This small molecule binds to this protein.
Small molecule (SMILES): CC(=O)N[C@H]1[C@H](O[C@H]2[C@H](O)[C@@H](NC(C)=O)CO[C@@H]2CO[C@@H]2O[C@@H](C)[C@@H](O)[C@@H](O)[C@@H]2O)O[C@H](CO)[C@@H](O[C@@H]2O[C@H](CO)[C@@H](O)[C@H](O)[C@@H]2O)[C@@H]1O

Sequence of chain 1.E:
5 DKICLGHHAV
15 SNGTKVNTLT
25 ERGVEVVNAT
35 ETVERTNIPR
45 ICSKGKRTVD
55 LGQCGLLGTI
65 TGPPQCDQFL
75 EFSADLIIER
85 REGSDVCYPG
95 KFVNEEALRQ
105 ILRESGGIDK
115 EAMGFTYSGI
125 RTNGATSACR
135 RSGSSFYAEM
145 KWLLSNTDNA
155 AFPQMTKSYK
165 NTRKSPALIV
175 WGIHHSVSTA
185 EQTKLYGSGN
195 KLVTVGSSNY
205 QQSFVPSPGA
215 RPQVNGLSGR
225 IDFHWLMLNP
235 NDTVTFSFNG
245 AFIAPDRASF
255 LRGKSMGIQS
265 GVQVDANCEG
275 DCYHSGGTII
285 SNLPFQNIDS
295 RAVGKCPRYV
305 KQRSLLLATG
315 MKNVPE

Binding-site contacts:
Ligand atom O5 contacts residue ASN16 of chain 1.E at 2.4 Å (h-bond).
Ligand atom C8 contacts residue ALA33 of chain 1.E at 4.2 Å (hydrophobic).
Ligand atom C4 contacts residue ASN16 of chain 1.E at 4.3 Å.
Ligand atom C7 contacts residue ASN32 of chain 1.E at 3.6 Å.
Ligand atom C8 contacts residue VAL31 of chain 1.E at 4.5 Å (hydrophobic).
Ligand atom N2 contacts residue ASN16 of chain 1.E at 3.0 Å (h-bond).
Ligand atom C8 contacts residue THR18 of chain 1.E at 3.6 Å.
Ligand atom C8 contacts residue ASN32 of chain 1.E at 3.0 Å.
Ligand atom O7 contacts residue ASN32 of chain 1.E at 4.3 Å.
Ligand atom C3 contacts residue ASN16 of chain 1.E at 3.9 Å.
Ligand atom C7 contacts residue ASN16 of chain 1.E at 4.0 Å.
Ligand atom N2 contacts residue VAL31 of chain 1.E at 4.5 Å.
Ligand atom C1 contacts residue ASN16 of chain 1.E at 1.5 Å.
Ligand atom C2 contacts residue ASN16 of chain 1.E at 2.6 Å.
Ligand atom C5 contacts residue ASN16 of chain 1.E at 3.8 Å.
Ligand atom N2 contacts residue ASN32 of chain 1.E at 4.1 Å.